Sequence of chain 2.B:
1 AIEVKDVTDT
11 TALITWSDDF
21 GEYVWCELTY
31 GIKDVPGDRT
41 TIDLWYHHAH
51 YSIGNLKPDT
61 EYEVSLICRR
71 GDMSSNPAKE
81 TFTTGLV

Binding-site contacts:
Ligand atom C8 contacts residue GLU83 of chain 1.A at 3.1 Å.
Ligand atom C8 contacts residue SER73 of chain 1.A at 3.7 Å.
Ligand atom O4 contacts residue PHE20 of chain 2.B at 3.0 Å (h-bond).
Ligand atom N2 contacts residue ARG88 of chain 1.A at 3.8 Å.
Ligand atom C1 contacts residue CYS75 of chain 1.A at 3.8 Å (hydrophobic).
Ligand atom C4 contacts residue PHE20 of chain 2.B at 3.8 Å (hydrophobic).
Ligand atom C8 contacts residue VAL122 of chain 1.A at 3.7 Å (hydrophobic).
Ligand atom C8 contacts residue THR123 of chain 1.A at 3.7 Å.
Ligand atom O3 contacts residue PHE20 of chain 2.B at 4.0 Å.
Ligand atom N2 contacts residue ASN121 of chain 1.A at 3.0 Å (h-bond).
Ligand atom C7 contacts residue SER73 of chain 1.A at 4.2 Å.
Ligand atom C2 contacts residue ASN121 of chain 1.A at 2.5 Å.
Ligand atom C4 contacts residue ASP19 of chain 2.B at 4.0 Å.
Ligand atom C3 contacts residue PHE20 of chain 2.B at 3.6 Å (hydrophobic).
Ligand atom C5 contacts residue ASN121 of chain 1.A at 3.6 Å.
Ligand atom O4 contacts residue ASP19 of chain 2.B at 3.2 Å (salt-bridge).
Ligand atom O6 contacts residue GLU22 of chain 2.B at 3.5 Å (salt-bridge).
Ligand atom C6 contacts residue GLU83 of chain 1.A at 3.5 Å.
Ligand atom O4 contacts residue ILE85 of chain 1.A at 4.0 Å.
Ligand atom C8 contacts residue ILE71 of chain 1.A at 3.5 Å (hydrophobic).
Ligand atom N2 contacts residue SER73 of chain 1.A at 3.6 Å (h-bond).
Ligand atom C3 contacts residue ASN121 of chain 1.A at 3.8 Å.
Ligand atom O7 contacts residue VAL122 of chain 1.A at 3.5 Å (h-bond).
Ligand atom C1 contacts residue ASN121 of chain 1.A at 1.4 Å.
Ligand atom C5 contacts residue ASP19 of chain 2.B at 3.5 Å.
Ligand atom O6 contacts residue GLY21 of chain 2.B at 3.8 Å.
Ligand atom C8 contacts residue ARG88 of chain 1.A at 4.0 Å.
Ligand atom C7 contacts residue VAL122 of chain 1.A at 4.1 Å (hydrophobic).
Ligand atom C7 contacts residue ASN121 of chain 1.A at 3.5 Å.
Ligand atom O6 contacts residue GLU83 of chain 1.A at 2.6 Å (salt-bridge).
Ligand atom O7 contacts residue SER17 of chain 1.A at 3.8 Å.
Ligand atom O5 contacts residue CYS75 of chain 1.A at 3.6 Å.
Ligand atom C6 contacts residue CYS75 of chain 1.A at 4.0 Å (hydrophobic).
Ligand atom O5 contacts residue ASN121 of chain 1.A at 2.4 Å (h-bond).
Ligand atom O7 contacts residue ASN121 of chain 1.A at 3.6 Å.
Ligand atom O7 contacts residue ILE85 of chain 1.A at 3.4 Å.
Ligand atom C6 contacts residue ASP19 of chain 2.B at 3.6 Å.
Ligand atom C8 contacts residue ARG84 of chain 1.A at 3.9 Å.
Ligand atom C5 contacts residue CYS75 of chain 1.A at 3.7 Å (hydrophobic).
Ligand atom C7 contacts residue ILE85 of chain 1.A at 4.0 Å (hydrophobic).

The protein below binds the small molecule below.
Small molecule (SMILES): CC(=O)N[C@H]1[C@H](O[C@H]2[C@H](O)[C@@H](NC(C)=O)CO[C@@H]2CO)O[C@H](CO)[C@@H](O[C@@H]2O[C@H](CO)[C@@H](O)[C@H](O)[C@@H]2O)[C@@H]1O

Sequence of chain 1.A:
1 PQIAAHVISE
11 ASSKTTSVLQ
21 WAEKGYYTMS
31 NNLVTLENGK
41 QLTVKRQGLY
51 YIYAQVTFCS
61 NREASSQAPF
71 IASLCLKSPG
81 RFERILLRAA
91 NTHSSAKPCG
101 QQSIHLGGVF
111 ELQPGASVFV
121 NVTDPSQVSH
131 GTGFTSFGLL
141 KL